This small molecule binds to this protein.
Small molecule (SMILES): COc1cc(Cc2cnc(N)nc2N)cc(/C=C/C(=O)N2N=Cc3ccccc3[C@@H]2CCC(F)(F)F)c1OC

Sequence of chain 1.D:
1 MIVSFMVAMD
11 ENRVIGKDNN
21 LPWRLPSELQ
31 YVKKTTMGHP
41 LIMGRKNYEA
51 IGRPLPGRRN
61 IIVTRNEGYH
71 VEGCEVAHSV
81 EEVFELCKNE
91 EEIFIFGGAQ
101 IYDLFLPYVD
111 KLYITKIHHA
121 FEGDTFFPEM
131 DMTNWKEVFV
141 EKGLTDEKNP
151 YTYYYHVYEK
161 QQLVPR

Binding-site contacts:
Ligand atom N38 contacts residue PHE96 of chain 1.D at 2.8 Å (h-bond).
Ligand atom N35 contacts residue ALA8 of chain 1.D at 3.5 Å.
Ligand atom N38 contacts residue MET6 of chain 1.D at 2.7 Å (h-bond).
Ligand atom N36 contacts residue MET6 of chain 1.D at 3.4 Å (h-bond).
Ligand atom C39 contacts residue PHE96 of chain 1.D at 3.5 Å (hydrophobic).
Ligand atom N33 contacts residue VAL32 of chain 1.D at 3.5 Å.
Ligand atom N38 contacts residue TYR102 of chain 1.D at 3.4 Å (h-bond).
Ligand atom C34 contacts residue VAL32 of chain 1.D at 3.4 Å (hydrophobic).
Ligand atom C20 contacts residue LEU29 of chain 1.D at 3.5 Å (hydrophobic).
Ligand atom N33 contacts residue ALA8 of chain 1.D at 3.4 Å.
Ligand atom C07 contacts residue ARG58 of chain 1.D at 2.1 Å.
Ligand atom C09 contacts residue PRO56 of chain 1.D at 3.6 Å (hydrophobic).
Ligand atom C08 contacts residue ARG58 of chain 1.D at 2.7 Å.
Ligand atom C34 contacts residue ALA8 of chain 1.D at 3.4 Å (hydrophobic).
Ligand atom C28 contacts residue LEU21 of chain 1.D at 3.5 Å (hydrophobic).
Ligand atom N35 contacts residue VAL7 of chain 1.D at 3.3 Å (h-bond).
Ligand atom C12 contacts residue ARG53 of chain 1.D at 3.5 Å.
Ligand atom C37 contacts residue MET6 of chain 1.D at 3.5 Å (hydrophobic).
Ligand atom C10 contacts residue ARG53 of chain 1.D at 3.2 Å.
Ligand atom N04 contacts residue LEU55 of chain 1.D at 3.4 Å.
Ligand atom N35 contacts residue GLU28 of chain 1.D at 2.5 Å (salt-bridge).
Ligand atom N33 contacts residue GLU28 of chain 1.D at 2.9 Å (salt-bridge).
Ligand atom C06 contacts residue ARG58 of chain 1.D at 3.3 Å.
Ligand atom C05 contacts residue LEU55 of chain 1.D at 3.2 Å (hydrophobic).
Ligand atom C08 contacts residue LYS33 of chain 1.D at 3.6 Å.
Ligand atom C08 contacts residue LEU55 of chain 1.D at 3.6 Å (hydrophobic).
Ligand atom O01 contacts residue ARG53 of chain 1.D at 3.3 Å (salt-bridge).
Ligand atom C27 contacts residue LEU21 of chain 1.D at 3.6 Å (hydrophobic).
Ligand atom C06 contacts residue LEU55 of chain 1.D at 3.5 Å (hydrophobic).
Ligand atom C07 contacts residue LEU55 of chain 1.D at 3.5 Å (hydrophobic).
Ligand atom C27 contacts residue ASN19 of chain 1.D at 3.5 Å.
Ligand atom C27 contacts residue ASN20 of chain 1.D at 3.6 Å.
Ligand atom N36 contacts residue VAL7 of chain 1.D at 3.2 Å.
Ligand atom C34 contacts residue VAL7 of chain 1.D at 3.5 Å (hydrophobic).
Ligand atom N35 contacts residue VAL32 of chain 1.D at 3.3 Å.
Ligand atom N36 contacts residue ALA8 of chain 1.D at 3.4 Å (h-bond).
Ligand atom C24 contacts residue LEU21 of chain 1.D at 3.6 Å (hydrophobic).
Ligand atom C34 contacts residue GLU28 of chain 1.D at 3.5 Å.
Ligand atom N35 contacts residue MET6 of chain 1.D at 3.5 Å (h-bond).
Ligand atom C09 contacts residue LYS33 of chain 1.D at 3.4 Å.